Sequence of chain 1.A:
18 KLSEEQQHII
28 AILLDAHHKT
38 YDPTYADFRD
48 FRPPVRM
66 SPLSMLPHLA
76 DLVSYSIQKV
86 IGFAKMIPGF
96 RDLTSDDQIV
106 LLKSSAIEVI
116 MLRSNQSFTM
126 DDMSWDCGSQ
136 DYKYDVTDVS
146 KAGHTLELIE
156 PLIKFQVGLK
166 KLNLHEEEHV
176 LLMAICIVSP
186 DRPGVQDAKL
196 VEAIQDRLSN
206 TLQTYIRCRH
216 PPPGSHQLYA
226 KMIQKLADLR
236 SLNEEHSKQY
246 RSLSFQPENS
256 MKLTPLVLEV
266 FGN

A small-molecule ligand and the protein it binds are described below.
Small molecule (SMILES): C=C1[C@H](O)CC(=C/C=C2\CCC[C@]3(C)[C@@H]([C@H](C)[C@H](CCO)CCCCCC)CC[C@@H]23)C[C@H]1O

Binding-site contacts:
Ligand atom O32 contacts residue ARG118 of chain 1.A at 3.2 Å (salt-bridge).
Ligand atom C8 contacts residue SER119 of chain 1.A at 3.4 Å.
Ligand atom C12 contacts residue VAL144 of chain 1.A at 3.6 Å (hydrophobic).
Ligand atom C7 contacts residue SER119 of chain 1.A at 3.6 Å.
Ligand atom C11 contacts residue LEU74 of chain 1.A at 4.0 Å (hydrophobic).
Ligand atom O31 contacts residue SER122 of chain 1.A at 2.8 Å (h-bond).
Ligand atom C23 contacts residue LEU157 of chain 1.A at 3.8 Å (hydrophobic).
Ligand atom C4 contacts residue SER122 of chain 1.A at 3.6 Å.
Ligand atom C33 contacts residue ARG118 of chain 1.A at 3.7 Å.
Ligand atom C33 contacts residue TYR38 of chain 1.A at 3.6 Å (hydrophobic).
Ligand atom C6 contacts residue LEU77 of chain 1.A at 3.9 Å (hydrophobic).
Ligand atom C2 contacts residue ARG118 of chain 1.A at 4.0 Å.
Ligand atom C9 contacts residue TRP130 of chain 1.A at 4.0 Å (hydrophobic).
Ligand atom C3 contacts residue TYR38 of chain 1.A at 4.0 Å (hydrophobic).
Ligand atom C4 contacts residue TYR38 of chain 1.A at 3.6 Å (hydrophobic).
Ligand atom O31 contacts residue SER119 of chain 1.A at 3.5 Å.
Ligand atom O31 contacts residue TYR38 of chain 1.A at 2.9 Å (h-bond).
Ligand atom C32 contacts residue LEU153 of chain 1.A at 3.4 Å (hydrophobic).
Ligand atom O33 contacts residue HIS241 of chain 1.A at 2.9 Å (h-bond).
Ligand atom C26 contacts residue ILE112 of chain 1.A at 4.0 Å (hydrophobic).
Ligand atom C34 contacts residue VAL78 of chain 1.A at 4.0 Å (hydrophobic).
Ligand atom C4 contacts residue CYS132 of chain 1.A at 3.8 Å (hydrophobic).
Ligand atom C1 contacts residue SER81 of chain 1.A at 3.7 Å.
Ligand atom C15 contacts residue ILE115 of chain 1.A at 3.9 Å (hydrophobic).
Ligand atom C1 contacts residue SER119 of chain 1.A at 4.0 Å.
Ligand atom C4 contacts residue TYR42 of chain 1.A at 4.0 Å (hydrophobic).
Ligand atom C5 contacts residue SER122 of chain 1.A at 3.6 Å.
Ligand atom O32 contacts residue SER81 of chain 1.A at 2.8 Å (h-bond).
Ligand atom C5 contacts residue CYS132 of chain 1.A at 3.4 Å (hydrophobic).
Ligand atom C24 contacts residue LEU153 of chain 1.A at 3.9 Å (hydrophobic).
Ligand atom C21 contacts residue HIS149 of chain 1.A at 4.0 Å.
Ligand atom C2 contacts residue SER81 of chain 1.A at 3.8 Å.
Ligand atom C32 contacts residue LEU237 of chain 1.A at 3.4 Å (hydrophobic).
Ligand atom C10 contacts residue TRP130 of chain 1.A at 3.6 Å (hydrophobic).
Ligand atom C6 contacts residue SER119 of chain 1.A at 3.9 Å.
Ligand atom C7 contacts residue TRP130 of chain 1.A at 3.9 Å (hydrophobic).
Ligand atom C26 contacts residue HIS241 of chain 1.A at 3.5 Å.
Ligand atom C25 contacts residue HIS149 of chain 1.A at 3.5 Å.
Ligand atom O33 contacts residue PHE266 of chain 1.A at 3.7 Å.
Ligand atom C7 contacts residue LEU77 of chain 1.A at 4.0 Å (hydrophobic).